The protein below binds the small molecule below.
Small molecule (SMILES): CN1CCC(n2cc(Nc3ncc4nnn(-c5ccc(F)cc5C#N)c4n3)cn2)CC1

Sequence of chain 1.A:
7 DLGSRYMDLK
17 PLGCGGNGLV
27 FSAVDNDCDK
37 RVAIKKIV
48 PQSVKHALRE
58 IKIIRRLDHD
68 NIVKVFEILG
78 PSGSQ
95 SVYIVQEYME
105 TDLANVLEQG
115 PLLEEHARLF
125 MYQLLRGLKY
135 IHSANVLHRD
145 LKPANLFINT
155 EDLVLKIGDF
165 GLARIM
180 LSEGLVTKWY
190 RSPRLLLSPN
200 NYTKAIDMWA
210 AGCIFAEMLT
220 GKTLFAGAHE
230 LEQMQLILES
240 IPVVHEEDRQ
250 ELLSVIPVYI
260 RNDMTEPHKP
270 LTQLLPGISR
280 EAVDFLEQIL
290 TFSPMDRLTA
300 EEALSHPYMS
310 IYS

Binding-site contacts:
Ligand atom C3 contacts residue MET103 of chain 1.A at 3.6 Å (hydrophobic).
Ligand atom C19 contacts residue GLU104 of chain 1.A at 3.1 Å.
Ligand atom N21 contacts residue TYR102 of chain 1.A at 3.9 Å.
Ligand atom C24 contacts residue LEU18 of chain 1.A at 3.8 Å (hydrophobic).
Ligand atom C19 contacts residue THR105 of chain 1.A at 3.7 Å.
Ligand atom N25 contacts residue LEU18 of chain 1.A at 3.9 Å.
Ligand atom C9 contacts residue PHE151 of chain 1.A at 3.5 Å (hydrophobic).
Ligand atom C3 contacts residue GLU101 of chain 1.A at 3.1 Å.
Ligand atom C5 contacts residue PHE151 of chain 1.A at 3.4 Å (hydrophobic).
Ligand atom C19 contacts residue TYR102 of chain 1.A at 3.8 Å (hydrophobic).
Ligand atom C17 contacts residue LEU18 of chain 1.A at 3.7 Å (hydrophobic).
Ligand atom N16 contacts residue LEU18 of chain 1.A at 3.8 Å.
Ligand atom C22 contacts residue LEU18 of chain 1.A at 3.5 Å (hydrophobic).
Ligand atom F29 contacts residue CYS20 of chain 1.A at 3.0 Å.
Ligand atom C19 contacts residue LEU18 of chain 1.A at 3.8 Å (hydrophobic).
Ligand atom C10 contacts residue PHE151 of chain 1.A at 3.6 Å (hydrophobic).
Ligand atom N2 contacts residue GLU101 of chain 1.A at 3.7 Å.
Ligand atom N7 contacts residue PHE151 of chain 1.A at 3.4 Å.
Ligand atom C30 contacts residue PHE151 of chain 1.A at 3.6 Å (hydrophobic).
Ligand atom C3 contacts residue ALA39 of chain 1.A at 3.6 Å (hydrophobic).
Ligand atom N15 contacts residue PHE151 of chain 1.A at 3.8 Å.
Ligand atom N8 contacts residue GLN100 of chain 1.A at 3.4 Å (h-bond).
Ligand atom C27 contacts residue ASP106 of chain 1.A at 3.2 Å.
Ligand atom C19 contacts residue MET103 of chain 1.A at 3.2 Å (hydrophobic).
Ligand atom C26 contacts residue LEU18 of chain 1.A at 3.4 Å (hydrophobic).
Ligand atom C4 contacts residue ALA39 of chain 1.A at 3.7 Å (hydrophobic).
Ligand atom N21 contacts residue MET103 of chain 1.A at 2.7 Å (h-bond).
Ligand atom C26 contacts residue ASP106 of chain 1.A at 3.7 Å.
Ligand atom N20 contacts residue THR105 of chain 1.A at 3.8 Å.
Ligand atom C14 contacts residue VAL26 of chain 1.A at 3.7 Å (hydrophobic).
Ligand atom C18 contacts residue LEU18 of chain 1.A at 3.7 Å (hydrophobic).
Ligand atom N20 contacts residue LEU18 of chain 1.A at 3.8 Å.
Ligand atom N2 contacts residue TYR102 of chain 1.A at 3.8 Å.
Ligand atom F29 contacts residue GLY19 of chain 1.A at 3.6 Å.
Ligand atom C1 contacts residue MET103 of chain 1.A at 3.6 Å (hydrophobic).
Ligand atom N6 contacts residue PHE151 of chain 1.A at 3.4 Å.
Ligand atom N2 contacts residue MET103 of chain 1.A at 2.9 Å (h-bond).
Ligand atom N20 contacts residue GLU104 of chain 1.A at 3.6 Å (salt-bridge).
Ligand atom C18 contacts residue MET103 of chain 1.A at 3.3 Å (hydrophobic).
Ligand atom F29 contacts residue GLY21 of chain 1.A at 3.7 Å.